Binding-site contacts:
Ligand atom C6 contacts residue SER93 of chain 2.B at 4.0 Å.
Ligand atom C3 contacts residue ALA158 of chain 2.B at 4.0 Å (hydrophobic).
Ligand atom C5 contacts residue LEU62 of chain 2.B at 3.8 Å (hydrophobic).
Ligand atom C2 contacts residue ALA158 of chain 2.B at 3.7 Å (hydrophobic).
Ligand atom C6 contacts residue HIS155 of chain 2.B at 3.4 Å.
Ligand atom O3 contacts residue ALA158 of chain 2.B at 3.0 Å (h-bond).
Ligand atom O3 contacts residue ARG157 of chain 2.B at 3.3 Å (salt-bridge).
Ligand atom O6A contacts residue SER93 of chain 2.B at 3.2 Å.
Ligand atom C6 contacts residue HIS94 of chain 2.B at 3.9 Å.
Ligand atom O4 contacts residue LYS156 of chain 2.B at 3.5 Å.
Ligand atom C3 contacts residue LYS156 of chain 2.B at 4.0 Å.
Ligand atom O6B contacts residue LYS156 of chain 2.B at 3.3 Å.
Ligand atom O4 contacts residue HIS155 of chain 2.B at 3.5 Å (h-bond).
Ligand atom C6 contacts residue LEU62 of chain 2.B at 3.5 Å (hydrophobic).
Ligand atom O6A contacts residue LEU62 of chain 2.B at 3.4 Å.
Ligand atom O4 contacts residue SER93 of chain 2.B at 3.0 Å (h-bond).
Ligand atom OBI contacts residue LYS156 of chain 2.B at 4.0 Å.
Ligand atom O6B contacts residue ARG157 of chain 2.B at 3.3 Å (salt-bridge).
Ligand atom O6B contacts residue HIS94 of chain 2.B at 4.0 Å.
Ligand atom OAF contacts residue ALA158 of chain 2.B at 3.3 Å.
Ligand atom O6B contacts residue LEU62 of chain 2.B at 4.0 Å.
Ligand atom O6A contacts residue HIS155 of chain 2.B at 3.8 Å.
Ligand atom O6B contacts residue HIS155 of chain 2.B at 3.3 Å (h-bond).
Ligand atom OAH contacts residue ASP3 of chain 2.B at 4.0 Å.
Ligand atom SAG contacts residue THR4 of chain 2.B at 3.9 Å.
Ligand atom C5 contacts residue HIS155 of chain 2.B at 4.0 Å.
Ligand atom O5 contacts residue ARG157 of chain 2.B at 3.8 Å.
Ligand atom O5 contacts residue LYS156 of chain 2.B at 3.4 Å.
Ligand atom O5B contacts residue LYS156 of chain 2.B at 3.3 Å.
Ligand atom OAH contacts residue THR4 of chain 2.B at 3.7 Å.
Ligand atom C3 contacts residue ARG157 of chain 2.B at 3.7 Å.
Ligand atom OAH contacts residue LEU2 of chain 2.B at 2.8 Å (h-bond).
Ligand atom SAG contacts residue ARG157 of chain 2.B at 3.6 Å (salt-bridge).
Ligand atom C4 contacts residue LYS156 of chain 2.B at 4.0 Å.
Ligand atom OAH contacts residue ARG157 of chain 2.B at 3.1 Å (salt-bridge).
Ligand atom O3 contacts residue LYS156 of chain 2.B at 3.0 Å.
Ligand atom O6A contacts residue HIS94 of chain 2.B at 3.2 Å (h-bond).
Ligand atom OAF contacts residue ARG157 of chain 2.B at 2.8 Å (salt-bridge).
Ligand atom O5 contacts residue HIS155 of chain 2.B at 3.6 Å.
Ligand atom OAF contacts residue THR4 of chain 2.B at 2.9 Å (h-bond).

Sequence of chain 2.B:
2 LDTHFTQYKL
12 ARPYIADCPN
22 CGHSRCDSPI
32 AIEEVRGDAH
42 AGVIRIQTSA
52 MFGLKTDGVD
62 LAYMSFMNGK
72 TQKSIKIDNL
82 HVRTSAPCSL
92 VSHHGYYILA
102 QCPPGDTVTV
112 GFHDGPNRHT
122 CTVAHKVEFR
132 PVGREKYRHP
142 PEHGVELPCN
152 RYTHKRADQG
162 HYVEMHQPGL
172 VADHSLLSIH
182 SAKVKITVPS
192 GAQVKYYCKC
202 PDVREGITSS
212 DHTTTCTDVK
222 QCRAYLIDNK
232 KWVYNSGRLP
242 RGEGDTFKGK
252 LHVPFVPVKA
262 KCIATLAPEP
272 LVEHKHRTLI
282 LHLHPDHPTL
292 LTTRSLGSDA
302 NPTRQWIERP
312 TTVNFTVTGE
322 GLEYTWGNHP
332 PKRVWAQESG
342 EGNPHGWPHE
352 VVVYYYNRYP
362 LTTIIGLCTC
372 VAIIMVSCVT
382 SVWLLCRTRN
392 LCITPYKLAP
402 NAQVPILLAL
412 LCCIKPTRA

A protein and the small-molecule ligand that binds it are described below.
Small molecule (SMILES): O=C(O)[C@@H]1O[C@H](O[C@H]2[C@@H](OS(=O)(=O)O)O[C@@H](O)[C@H](NS(=O)(=O)O)[C@H]2O)[C@@H](OS(=O)(=O)O)[C@H](O)[C@@H]1O